Sequence of chain 2.A:
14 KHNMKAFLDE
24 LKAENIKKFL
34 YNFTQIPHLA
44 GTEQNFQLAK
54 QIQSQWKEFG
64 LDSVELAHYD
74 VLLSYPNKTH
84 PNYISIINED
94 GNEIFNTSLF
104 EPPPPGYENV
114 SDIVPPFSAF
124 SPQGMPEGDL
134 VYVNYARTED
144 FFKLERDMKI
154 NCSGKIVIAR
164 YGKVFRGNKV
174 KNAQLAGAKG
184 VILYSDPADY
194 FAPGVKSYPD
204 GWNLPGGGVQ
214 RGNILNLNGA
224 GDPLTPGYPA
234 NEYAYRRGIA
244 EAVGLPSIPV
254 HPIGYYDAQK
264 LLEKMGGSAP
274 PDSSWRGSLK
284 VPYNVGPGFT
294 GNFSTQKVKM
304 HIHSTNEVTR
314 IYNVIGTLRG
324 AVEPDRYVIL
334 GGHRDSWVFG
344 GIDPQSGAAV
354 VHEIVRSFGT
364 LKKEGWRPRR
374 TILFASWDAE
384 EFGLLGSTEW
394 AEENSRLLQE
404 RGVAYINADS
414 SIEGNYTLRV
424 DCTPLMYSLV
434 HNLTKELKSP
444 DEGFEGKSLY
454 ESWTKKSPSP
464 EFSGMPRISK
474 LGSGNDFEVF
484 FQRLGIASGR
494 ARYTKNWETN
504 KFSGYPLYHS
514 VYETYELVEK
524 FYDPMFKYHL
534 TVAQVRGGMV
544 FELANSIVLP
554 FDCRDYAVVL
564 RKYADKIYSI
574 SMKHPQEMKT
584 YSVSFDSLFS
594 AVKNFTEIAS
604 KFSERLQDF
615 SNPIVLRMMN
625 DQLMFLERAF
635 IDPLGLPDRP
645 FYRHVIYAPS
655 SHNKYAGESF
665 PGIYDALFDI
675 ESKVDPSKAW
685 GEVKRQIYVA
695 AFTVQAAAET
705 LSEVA

Sequence of chain 1.A:
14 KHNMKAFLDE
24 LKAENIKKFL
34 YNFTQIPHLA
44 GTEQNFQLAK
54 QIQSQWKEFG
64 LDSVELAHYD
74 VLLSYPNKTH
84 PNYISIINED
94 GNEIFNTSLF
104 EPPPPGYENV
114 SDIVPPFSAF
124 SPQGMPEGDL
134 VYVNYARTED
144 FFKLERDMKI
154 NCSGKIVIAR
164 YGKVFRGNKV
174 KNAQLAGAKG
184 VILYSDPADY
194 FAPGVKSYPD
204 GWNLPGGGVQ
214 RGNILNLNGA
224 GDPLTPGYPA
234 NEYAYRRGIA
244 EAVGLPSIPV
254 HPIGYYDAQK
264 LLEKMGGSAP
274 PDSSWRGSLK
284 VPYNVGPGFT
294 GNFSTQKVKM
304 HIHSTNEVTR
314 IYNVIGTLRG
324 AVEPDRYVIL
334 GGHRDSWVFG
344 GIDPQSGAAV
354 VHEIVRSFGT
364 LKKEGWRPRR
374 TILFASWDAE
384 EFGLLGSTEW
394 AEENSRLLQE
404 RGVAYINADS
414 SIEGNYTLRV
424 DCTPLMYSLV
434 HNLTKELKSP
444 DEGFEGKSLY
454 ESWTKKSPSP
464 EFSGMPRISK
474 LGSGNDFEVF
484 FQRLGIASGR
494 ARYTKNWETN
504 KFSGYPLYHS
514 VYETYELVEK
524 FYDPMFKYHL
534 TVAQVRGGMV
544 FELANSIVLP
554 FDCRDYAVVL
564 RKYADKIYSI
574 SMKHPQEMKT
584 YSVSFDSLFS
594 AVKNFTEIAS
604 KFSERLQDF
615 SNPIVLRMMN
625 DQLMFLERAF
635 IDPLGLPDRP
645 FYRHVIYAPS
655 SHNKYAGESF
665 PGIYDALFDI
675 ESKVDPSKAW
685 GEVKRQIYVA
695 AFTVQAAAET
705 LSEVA

This small molecule binds to this protein.
Small molecule (SMILES): CC(=O)N[C@H]1[C@H](O[C@H]2[C@H](O)[C@@H](NC(C)=O)CO[C@@H]2CO)O[C@H](CO)[C@@H](O[C@@H]2O[C@H](CO)[C@@H](O)[C@H](O[C@H]3O[C@H](CO)[C@@H](O)[C@H](O)[C@@H]3O)[C@@H]2O)[C@@H]1O

Binding-site contacts:
Ligand atom C2 contacts residue GLU235 of chain 2.A at 3.4 Å.
Ligand atom C3 contacts residue ARG313 of chain 2.A at 3.7 Å.
Ligand atom C7 contacts residue GLN699 of chain 1.A at 3.4 Å.
Ligand atom O7 contacts residue GLN699 of chain 1.A at 3.2 Å.
Ligand atom C6 contacts residue HIS71 of chain 2.A at 3.9 Å.
Ligand atom O3 contacts residue GLU235 of chain 2.A at 3.7 Å.
Ligand atom O5 contacts residue HIS71 of chain 2.A at 3.6 Å.
Ligand atom C7 contacts residue SER593 of chain 1.A at 3.9 Å.
Ligand atom C1 contacts residue GLN699 of chain 1.A at 3.8 Å.
Ligand atom C1 contacts residue ASN597 of chain 1.A at 1.4 Å.
Ligand atom C1 contacts residue SER593 of chain 1.A at 3.8 Å.
Ligand atom O4 contacts residue ARG313 of chain 2.A at 3.8 Å.
Ligand atom C4 contacts residue ARG313 of chain 2.A at 3.5 Å.
Ligand atom O2 contacts residue ARG313 of chain 2.A at 3.3 Å (salt-bridge).
Ligand atom O5 contacts residue ASN597 of chain 1.A at 2.3 Å (h-bond).
Ligand atom O7 contacts residue TYR236 of chain 2.A at 4.1 Å.
Ligand atom O2 contacts residue GLU235 of chain 2.A at 2.5 Å (salt-bridge).
Ligand atom C4 contacts residue GLU235 of chain 2.A at 3.8 Å.
Ligand atom C2 contacts residue GLN699 of chain 1.A at 3.8 Å.
Ligand atom C2 contacts residue ARG313 of chain 2.A at 3.9 Å.
Ligand atom C6 contacts residue GLU235 of chain 2.A at 3.9 Å.
Ligand atom C5 contacts residue GLU235 of chain 2.A at 3.9 Å.
Ligand atom C5 contacts residue ASN597 of chain 1.A at 3.7 Å.
Ligand atom O3 contacts residue ARG313 of chain 2.A at 3.0 Å (salt-bridge).
Ligand atom C7 contacts residue ASN597 of chain 1.A at 3.7 Å.
Ligand atom N2 contacts residue GLN699 of chain 1.A at 3.6 Å.
Ligand atom C3 contacts residue ASN597 of chain 1.A at 3.8 Å.
Ligand atom N2 contacts residue SER593 of chain 1.A at 3.0 Å (h-bond).
Ligand atom O4 contacts residue GLU235 of chain 2.A at 2.8 Å (salt-bridge).
Ligand atom O7 contacts residue ASN597 of chain 1.A at 4.1 Å.
Ligand atom C8 contacts residue SER593 of chain 1.A at 3.9 Å.
Ligand atom C3 contacts residue GLU235 of chain 2.A at 4.0 Å.
Ligand atom C1 contacts residue ARG313 of chain 2.A at 4.0 Å.
Ligand atom N2 contacts residue ASN597 of chain 1.A at 2.9 Å (h-bond).
Ligand atom C2 contacts residue ASN597 of chain 1.A at 2.4 Å.
Ligand atom C8 contacts residue SER590 of chain 1.A at 3.5 Å.
Ligand atom C8 contacts residue ALA594 of chain 1.A at 3.8 Å (hydrophobic).
Ligand atom C8 contacts residue TYR236 of chain 2.A at 3.6 Å (hydrophobic).
Ligand atom O2 contacts residue HIS71 of chain 2.A at 3.1 Å (h-bond).
Ligand atom C2 contacts residue SER593 of chain 1.A at 3.8 Å.